The protein below binds the small molecule below.
Small molecule (SMILES): CCCCCCCCCC(=O)O[C@@H](C)COP(=O)(O)OCC[N+](C)(C)C

Sequence of chain 1.A:
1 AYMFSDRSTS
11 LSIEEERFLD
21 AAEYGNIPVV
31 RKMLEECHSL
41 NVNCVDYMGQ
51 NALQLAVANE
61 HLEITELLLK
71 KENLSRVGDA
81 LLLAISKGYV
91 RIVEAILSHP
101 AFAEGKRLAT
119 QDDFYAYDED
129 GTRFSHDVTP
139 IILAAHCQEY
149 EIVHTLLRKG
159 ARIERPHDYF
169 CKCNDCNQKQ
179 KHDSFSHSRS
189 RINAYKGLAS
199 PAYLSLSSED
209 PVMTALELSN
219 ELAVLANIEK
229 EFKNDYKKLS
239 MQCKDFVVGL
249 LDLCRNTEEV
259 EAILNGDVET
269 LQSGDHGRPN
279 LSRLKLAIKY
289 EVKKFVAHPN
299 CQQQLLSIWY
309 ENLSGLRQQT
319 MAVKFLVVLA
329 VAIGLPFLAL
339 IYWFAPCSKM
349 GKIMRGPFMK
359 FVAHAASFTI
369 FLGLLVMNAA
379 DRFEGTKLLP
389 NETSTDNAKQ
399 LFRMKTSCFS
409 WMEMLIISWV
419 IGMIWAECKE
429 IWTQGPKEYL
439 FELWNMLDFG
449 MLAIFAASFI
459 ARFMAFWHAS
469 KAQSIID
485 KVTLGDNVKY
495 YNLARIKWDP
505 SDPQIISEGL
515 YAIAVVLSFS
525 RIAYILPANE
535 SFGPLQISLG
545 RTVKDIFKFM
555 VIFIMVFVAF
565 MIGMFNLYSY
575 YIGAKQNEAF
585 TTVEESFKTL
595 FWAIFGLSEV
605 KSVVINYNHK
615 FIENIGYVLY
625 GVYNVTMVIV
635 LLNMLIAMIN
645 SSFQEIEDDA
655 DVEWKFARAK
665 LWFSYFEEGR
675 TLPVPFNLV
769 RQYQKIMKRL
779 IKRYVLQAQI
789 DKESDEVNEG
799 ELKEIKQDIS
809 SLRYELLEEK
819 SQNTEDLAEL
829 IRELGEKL

Binding-site contacts:
Ligand atom C40 contacts residue VAL520 of chain 1.D at 4.4 Å (hydrophobic).
Ligand atom C3 contacts residue TRP442 of chain 1.D at 3.7 Å (hydrophobic).
Ligand atom C7 contacts residue GLN540 of chain 1.D at 4.1 Å.
Ligand atom O2 contacts residue ALA527 of chain 1.D at 4.3 Å.
Ligand atom C39 contacts residue PHE564 of chain 1.A at 4.0 Å (hydrophobic).
Ligand atom O31 contacts residue LEU543 of chain 1.D at 4.1 Å.
Ligand atom C6 contacts residue TRP442 of chain 1.D at 3.6 Å (hydrophobic).
Ligand atom C2 contacts residue GLN540 of chain 1.D at 4.3 Å.
Ligand atom O4 contacts residue GLY544 of chain 1.D at 4.3 Å.
Ligand atom C34 contacts residue SER524 of chain 1.D at 4.3 Å.
Ligand atom C3 contacts residue LEU543 of chain 1.D at 4.4 Å (hydrophobic).
Ligand atom O3P contacts residue TRP442 of chain 1.D at 3.9 Å.
Ligand atom C6 contacts residue TYR528 of chain 1.D at 4.0 Å (hydrophobic).
Ligand atom C36 contacts residue VAL560 of chain 1.A at 4.4 Å (hydrophobic).
Ligand atom C2 contacts residue LEU543 of chain 1.D at 4.1 Å (hydrophobic).
Ligand atom C37 contacts residue VAL560 of chain 1.A at 3.8 Å (hydrophobic).
Ligand atom C4 contacts residue GLN540 of chain 1.D at 3.5 Å.
Ligand atom C36 contacts residue PHE523 of chain 1.D at 3.5 Å (hydrophobic).
Ligand atom C7 contacts residue ALA527 of chain 1.D at 3.4 Å (hydrophobic).
Ligand atom C32 contacts residue ALA527 of chain 1.D at 3.9 Å (hydrophobic).
Ligand atom P contacts residue GLN540 of chain 1.D at 4.3 Å.
Ligand atom C35 contacts residue PHE523 of chain 1.D at 4.2 Å (hydrophobic).
Ligand atom C34 contacts residue PHE523 of chain 1.D at 4.1 Å (hydrophobic).
Ligand atom N1 contacts residue ALA527 of chain 1.D at 4.2 Å.
Ligand atom O2 contacts residue TRP442 of chain 1.D at 3.8 Å.
Ligand atom C1 contacts residue GLN540 of chain 1.D at 3.5 Å.
Ligand atom C38 contacts residue VAL520 of chain 1.D at 4.1 Å (hydrophobic).
Ligand atom C8 contacts residue TYR528 of chain 1.D at 3.7 Å (hydrophobic).
Ligand atom C31 contacts residue GLN540 of chain 1.D at 4.2 Å.
Ligand atom C35 contacts residue VAL560 of chain 1.A at 4.0 Å (hydrophobic).
Ligand atom C6 contacts residue ALA527 of chain 1.D at 3.6 Å (hydrophobic).
Ligand atom O31 contacts residue GLN540 of chain 1.D at 4.1 Å.
Ligand atom O5 contacts residue TRP442 of chain 1.D at 4.0 Å.
Ligand atom C36 contacts residue SER524 of chain 1.D at 4.1 Å.
Ligand atom O5 contacts residue GLN540 of chain 1.D at 4.4 Å.
Ligand atom C2 contacts residue TRP442 of chain 1.D at 4.3 Å (hydrophobic).
Ligand atom O1 contacts residue GLN540 of chain 1.D at 3.6 Å.
Ligand atom O3P contacts residue GLN540 of chain 1.D at 4.1 Å.
Ligand atom O2 contacts residue GLN540 of chain 1.D at 4.1 Å.
Ligand atom C1 contacts residue GLY544 of chain 1.D at 3.7 Å.

Sequence of chain 1.D:
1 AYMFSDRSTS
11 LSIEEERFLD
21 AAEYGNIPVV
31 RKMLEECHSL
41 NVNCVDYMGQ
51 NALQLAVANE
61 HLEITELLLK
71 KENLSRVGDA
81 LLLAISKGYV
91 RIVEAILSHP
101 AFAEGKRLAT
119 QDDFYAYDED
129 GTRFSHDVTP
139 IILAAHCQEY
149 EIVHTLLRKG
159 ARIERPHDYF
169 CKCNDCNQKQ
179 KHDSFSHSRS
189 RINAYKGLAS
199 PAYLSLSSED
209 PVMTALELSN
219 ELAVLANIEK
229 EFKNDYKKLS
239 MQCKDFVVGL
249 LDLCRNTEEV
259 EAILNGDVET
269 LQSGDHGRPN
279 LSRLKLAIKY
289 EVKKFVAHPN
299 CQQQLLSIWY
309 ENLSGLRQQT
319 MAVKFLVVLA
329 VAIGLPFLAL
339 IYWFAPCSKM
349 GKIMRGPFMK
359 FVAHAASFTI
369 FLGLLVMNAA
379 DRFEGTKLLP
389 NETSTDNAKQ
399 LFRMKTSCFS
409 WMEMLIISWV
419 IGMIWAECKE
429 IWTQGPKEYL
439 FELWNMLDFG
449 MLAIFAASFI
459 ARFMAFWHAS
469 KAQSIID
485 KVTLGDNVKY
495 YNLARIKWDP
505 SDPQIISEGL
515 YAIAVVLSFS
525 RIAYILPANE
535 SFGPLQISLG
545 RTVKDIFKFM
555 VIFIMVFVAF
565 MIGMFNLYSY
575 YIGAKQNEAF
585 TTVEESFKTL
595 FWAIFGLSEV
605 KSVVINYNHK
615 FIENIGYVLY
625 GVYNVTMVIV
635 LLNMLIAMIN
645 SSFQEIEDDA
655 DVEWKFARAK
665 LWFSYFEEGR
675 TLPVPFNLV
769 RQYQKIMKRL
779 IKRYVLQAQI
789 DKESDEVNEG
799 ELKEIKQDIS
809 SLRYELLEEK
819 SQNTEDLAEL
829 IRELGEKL